Binding-site contacts:
Ligand atom CA contacts residue GLN89 of chain 1.J at 3.7 Å.
Ligand atom CD2 contacts residue HIS83 of chain 1.K at 3.6 Å.
Ligand atom C contacts residue TYR63 of chain 1.J at 3.4 Å (hydrophobic).
Ligand atom C4 contacts residue ASP27 of chain 1.J at 3.6 Å.
Ligand atom CD1 contacts residue TYR63 of chain 1.J at 3.7 Å (hydrophobic).
Ligand atom CB contacts residue ILE91 of chain 1.J at 3.5 Å (hydrophobic).
Ligand atom C1 contacts residue ILE29 of chain 1.J at 3.6 Å (hydrophobic).
Ligand atom O contacts residue TYR61 of chain 1.J at 3.8 Å.
Ligand atom N contacts residue TYR63 of chain 1.J at 2.9 Å (h-bond).
Ligand atom CD contacts residue PHE113 of chain 1.J at 3.6 Å (hydrophobic).
Ligand atom CE contacts residue ILE29 of chain 1.J at 3.7 Å (hydrophobic).
Ligand atom C contacts residue TYR63 of chain 1.J at 3.6 Å (hydrophobic).
Ligand atom O contacts residue TYR63 of chain 1.J at 2.5 Å (h-bond).
Ligand atom CB contacts residue HIS83 of chain 1.K at 3.8 Å.
Ligand atom CA contacts residue TYR61 of chain 1.J at 3.4 Å (hydrophobic).
Ligand atom O contacts residue GLN89 of chain 1.J at 3.5 Å (h-bond).
Ligand atom C3 contacts residue LEU49 of chain 1.K at 3.8 Å (hydrophobic).
Ligand atom CB contacts residue MET190 of chain 1.J at 3.3 Å (hydrophobic).
Ligand atom N contacts residue TYR61 of chain 1.J at 3.8 Å.
Ligand atom CD contacts residue TYR63 of chain 1.J at 3.5 Å (hydrophobic).
Ligand atom CB contacts residue TYR61 of chain 1.J at 3.7 Å (hydrophobic).
Ligand atom C4 contacts residue ALA53 of chain 1.K at 3.1 Å (hydrophobic).
Ligand atom C2 contacts residue LEU49 of chain 1.K at 3.6 Å (hydrophobic).
Ligand atom CB contacts residue TYR61 of chain 1.J at 3.6 Å (hydrophobic).
Ligand atom C contacts residue TYR61 of chain 1.J at 3.5 Å (hydrophobic).
Ligand atom N contacts residue TYR63 of chain 1.J at 3.0 Å (h-bond).
Ligand atom CE1 contacts residue ILE93 of chain 1.J at 3.6 Å (hydrophobic).
Ligand atom CZ contacts residue THR80 of chain 1.K at 3.6 Å.
Ligand atom CZ contacts residue LEU115 of chain 1.J at 3.8 Å (hydrophobic).
Ligand atom C5 contacts residue ALA53 of chain 1.K at 3.4 Å (hydrophobic).
Ligand atom O contacts residue TYR61 of chain 1.J at 3.8 Å.
Ligand atom CE1 contacts residue LEU49 of chain 1.K at 3.8 Å (hydrophobic).
Ligand atom CZ contacts residue ILE93 of chain 1.J at 3.8 Å (hydrophobic).
Ligand atom CE contacts residue ASP27 of chain 1.J at 3.2 Å.
Ligand atom C contacts residue LEU49 of chain 1.K at 3.7 Å (hydrophobic).
Ligand atom CB contacts residue GLN89 of chain 1.J at 3.2 Å.
Ligand atom C2 contacts residue ILE29 of chain 1.J at 3.3 Å (hydrophobic).
Ligand atom O contacts residue GLN52 of chain 1.K at 3.7 Å.
Ligand atom CE2 contacts residue THR80 of chain 1.K at 3.6 Å.
Ligand atom O contacts residue LEU49 of chain 1.K at 3.8 Å.

Sequence of chain 1.J:
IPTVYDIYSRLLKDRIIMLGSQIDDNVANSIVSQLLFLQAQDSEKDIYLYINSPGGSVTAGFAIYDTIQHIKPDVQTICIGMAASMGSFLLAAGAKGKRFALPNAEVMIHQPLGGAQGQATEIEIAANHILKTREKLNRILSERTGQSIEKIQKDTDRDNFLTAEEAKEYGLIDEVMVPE

Sequence of chain 1.K:
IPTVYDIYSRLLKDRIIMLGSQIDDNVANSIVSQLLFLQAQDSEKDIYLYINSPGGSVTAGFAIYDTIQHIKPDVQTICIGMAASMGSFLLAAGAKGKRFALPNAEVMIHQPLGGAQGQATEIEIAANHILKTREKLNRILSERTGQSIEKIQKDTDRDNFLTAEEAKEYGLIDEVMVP

A small-molecule ligand and the protein it binds are described below.
Small molecule (SMILES): C[C@@H]1C[C@H]2C(=O)OC[C@H](NC(=O)[C@H](Cc3ccccc3)NC(=O)Nc3ccccc3)C(=O)N3CCC[C@H]3C(=O)N3CCCC[C@H]3C(=O)N[C@@H](C)C(=O)N2C1